Sequence of chain 1.E:
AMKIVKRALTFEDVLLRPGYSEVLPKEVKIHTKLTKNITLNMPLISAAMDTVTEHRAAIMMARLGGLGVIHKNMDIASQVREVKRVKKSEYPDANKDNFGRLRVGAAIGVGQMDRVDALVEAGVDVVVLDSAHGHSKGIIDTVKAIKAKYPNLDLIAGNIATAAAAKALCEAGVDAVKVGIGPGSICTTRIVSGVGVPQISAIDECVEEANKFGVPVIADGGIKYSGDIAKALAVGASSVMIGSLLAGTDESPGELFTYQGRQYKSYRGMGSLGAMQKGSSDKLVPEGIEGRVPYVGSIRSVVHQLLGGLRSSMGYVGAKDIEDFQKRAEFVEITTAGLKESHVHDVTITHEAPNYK

A small-molecule ligand and the protein it binds are described below.
Small molecule (SMILES): O=c1[nH]cnc2c1ncn2[C@@H]1O[C@H](COP(=O)(O)O)[C@@H](O)[C@H]1O

Binding-site contacts:
Ligand atom C2 contacts residue 8L71 of chain 1.V at 3.2 Å.
Ligand atom N7 contacts residue GLY304 of chain 1.E at 3.5 Å.
Ligand atom N3 contacts residue CYS222 of chain 1.E at 3.5 Å.
Ligand atom O3' contacts residue MET276 of chain 1.E at 3.6 Å (h-bond).
Ligand atom C4 contacts residue 8L71 of chain 1.V at 3.6 Å.
Ligand atom N7 contacts residue ILE221 of chain 1.E at 3.5 Å.
Ligand atom O3P contacts residue GLY278 of chain 1.E at 2.8 Å (h-bond).
Ligand atom C2 contacts residue CYS222 of chain 1.E at 3.3 Å (hydrophobic).
Ligand atom O6 contacts residue MET305 of chain 1.E at 3.1 Å (h-bond).
Ligand atom O1P contacts residue SER220 of chain 1.E at 2.9 Å (h-bond).
Ligand atom O6 contacts residue GLY306 of chain 1.E at 2.9 Å (h-bond).
Ligand atom O3' contacts residue ASP255 of chain 1.E at 2.7 Å (salt-bridge).
Ligand atom O6 contacts residue GLY333 of chain 1.E at 3.5 Å.
Ligand atom O3' contacts residue ALA70 of chain 1.E at 3.4 Å.
Ligand atom O6 contacts residue GLY304 of chain 1.E at 3.1 Å.
Ligand atom O2' contacts residue ASN194 of chain 1.E at 3.6 Å.
Ligand atom N1 contacts residue GLU332 of chain 1.E at 2.8 Å (salt-bridge).
Ligand atom C3' contacts residue ASP255 of chain 1.E at 3.6 Å.
Ligand atom C6 contacts residue GLY306 of chain 1.E at 3.5 Å.
Ligand atom C5 contacts residue MET305 of chain 1.E at 3.7 Å (hydrophobic).
Ligand atom O5' contacts residue GLY219 of chain 1.E at 3.6 Å.
Ligand atom C8 contacts residue MET72 of chain 1.E at 3.5 Å (hydrophobic).
Ligand atom N7 contacts residue MET305 of chain 1.E at 3.0 Å (h-bond).
Ligand atom C4' contacts residue ASP255 of chain 1.E at 3.6 Å.
Ligand atom O1P contacts residue GLY257 of chain 1.E at 3.2 Å (h-bond).
Ligand atom O1P contacts residue GLY219 of chain 1.E at 3.4 Å.
Ligand atom O2' contacts residue ASP255 of chain 1.E at 2.4 Å (salt-bridge).
Ligand atom N3 contacts residue 8L71 of chain 1.V at 3.3 Å.
Ligand atom O2P contacts residue SER279 of chain 1.E at 2.9 Å (h-bond).
Ligand atom O2P contacts residue TYR302 of chain 1.E at 2.6 Å (h-bond).
Ligand atom C2 contacts residue GLU332 of chain 1.E at 3.5 Å.
Ligand atom O6 contacts residue GLU332 of chain 1.E at 3.6 Å.
Ligand atom P contacts residue SER220 of chain 1.E at 3.6 Å.
Ligand atom C2' contacts residue ASP255 of chain 1.E at 3.6 Å.
Ligand atom C8 contacts residue ILE221 of chain 1.E at 3.7 Å (hydrophobic).
Ligand atom O2P contacts residue GLY278 of chain 1.E at 3.5 Å.
Ligand atom C5 contacts residue ILE221 of chain 1.E at 3.5 Å (hydrophobic).
Ligand atom O2P contacts residue SER220 of chain 1.E at 2.7 Å (h-bond).
Ligand atom N1 contacts residue 8L71 of chain 1.V at 3.4 Å.
Ligand atom C5' contacts residue TYR302 of chain 1.E at 3.6 Å (hydrophobic).